This protein binds this small molecule.
Small molecule (SMILES): CC(=O)N[C@H]1[C@H](O[C@H]2[C@H](O)[C@@H](NC(C)=O)CO[C@@H]2CO)O[C@H](CO)[C@@H](O)[C@@H]1O

Sequence of chain 1.A:
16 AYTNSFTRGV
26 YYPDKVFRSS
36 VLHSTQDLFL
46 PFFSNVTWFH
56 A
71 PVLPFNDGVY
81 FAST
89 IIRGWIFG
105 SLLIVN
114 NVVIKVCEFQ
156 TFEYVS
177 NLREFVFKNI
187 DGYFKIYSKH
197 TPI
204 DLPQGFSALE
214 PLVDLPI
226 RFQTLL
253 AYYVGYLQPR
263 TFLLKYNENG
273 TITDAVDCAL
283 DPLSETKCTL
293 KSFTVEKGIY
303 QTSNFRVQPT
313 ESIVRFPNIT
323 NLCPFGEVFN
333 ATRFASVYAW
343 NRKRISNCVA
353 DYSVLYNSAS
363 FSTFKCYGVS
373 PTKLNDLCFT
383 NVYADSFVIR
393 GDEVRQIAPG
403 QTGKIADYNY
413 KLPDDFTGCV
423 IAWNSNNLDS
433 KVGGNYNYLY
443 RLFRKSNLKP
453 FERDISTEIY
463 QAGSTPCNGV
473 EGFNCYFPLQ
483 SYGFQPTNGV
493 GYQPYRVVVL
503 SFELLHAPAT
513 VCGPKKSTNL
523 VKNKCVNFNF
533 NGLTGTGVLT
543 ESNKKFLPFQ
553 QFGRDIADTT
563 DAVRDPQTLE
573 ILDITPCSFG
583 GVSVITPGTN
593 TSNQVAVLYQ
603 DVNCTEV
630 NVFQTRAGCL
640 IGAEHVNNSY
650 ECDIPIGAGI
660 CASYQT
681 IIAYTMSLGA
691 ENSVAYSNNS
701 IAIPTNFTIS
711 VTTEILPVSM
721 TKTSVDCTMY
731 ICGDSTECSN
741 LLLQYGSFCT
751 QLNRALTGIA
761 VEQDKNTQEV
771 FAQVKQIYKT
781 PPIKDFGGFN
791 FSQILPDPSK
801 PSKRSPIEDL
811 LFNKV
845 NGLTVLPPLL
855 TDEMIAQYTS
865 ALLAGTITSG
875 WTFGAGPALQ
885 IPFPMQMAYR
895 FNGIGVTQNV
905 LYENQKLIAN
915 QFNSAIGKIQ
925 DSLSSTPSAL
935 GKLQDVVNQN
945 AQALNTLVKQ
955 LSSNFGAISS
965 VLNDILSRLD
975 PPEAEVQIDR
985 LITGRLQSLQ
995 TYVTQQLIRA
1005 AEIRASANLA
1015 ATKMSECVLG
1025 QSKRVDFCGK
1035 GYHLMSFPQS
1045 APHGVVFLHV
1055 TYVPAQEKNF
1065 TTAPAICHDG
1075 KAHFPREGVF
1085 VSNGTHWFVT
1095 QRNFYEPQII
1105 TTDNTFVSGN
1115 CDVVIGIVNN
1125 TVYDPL

Binding-site contacts:
Ligand atom O4 contacts residue LEU911 of chain 1.A at 4.4 Å.
Ligand atom C5 contacts residue ASN706 of chain 1.A at 4.1 Å.
Ligand atom O6 contacts residue GLN915 of chain 1.A at 3.5 Å (h-bond).
Ligand atom O5 contacts residue ASN706 of chain 1.A at 2.9 Å (h-bond).
Ligand atom C3 contacts residue LEU911 of chain 1.A at 4.4 Å (hydrophobic).
Ligand atom O7 contacts residue GLN1060 of chain 1.A at 4.5 Å.
Ligand atom C5 contacts residue LEU911 of chain 1.A at 4.2 Å (hydrophobic).
Ligand atom O5 contacts residue GLN1060 of chain 1.A at 4.2 Å.
Ligand atom C1 contacts residue ASN706 of chain 1.A at 3.2 Å.
Ligand atom C6 contacts residue ASN706 of chain 1.A at 4.3 Å.